Sequence of chain 1.C:
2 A

Binding-site contacts:
Ligand atom O contacts residue DAL1 of chain 1.C at 2.7 Å (h-bond).
Ligand atom CD2 contacts residue GLY134 of chain 1.A at 3.6 Å.
Ligand atom CZ contacts residue GLY135 of chain 1.A at 3.2 Å.
Ligand atom CB contacts residue HIS69 of chain 1.A at 3.1 Å.
Ligand atom CB contacts residue LEU133 of chain 1.A at 3.6 Å (hydrophobic).
Ligand atom O contacts residue ALA158 of chain 1.A at 3.6 Å.
Ligand atom CD contacts residue GLY100 of chain 1.A at 2.2 Å.
Ligand atom CA contacts residue SER224 of chain 1.A at 2.7 Å.
Ligand atom O contacts residue GLY134 of chain 1.A at 2.9 Å (h-bond).
Ligand atom O contacts residue SER224 of chain 1.A at 2.9 Å (h-bond).
Ligand atom C contacts residue DAL1 of chain 1.C at 3.1 Å.
Ligand atom N contacts residue GLY100 of chain 1.A at 3.5 Å (h-bond).
Ligand atom CG contacts residue LEU96 of chain 1.A at 3.4 Å (hydrophobic).
Ligand atom CZ contacts residue GLY134 of chain 1.A at 3.1 Å.
Ligand atom CB contacts residue SER132 of chain 1.A at 3.6 Å.
Ligand atom CG contacts residue GLY100 of chain 1.A at 2.8 Å.
Ligand atom C contacts residue DAL1 of chain 1.C at 2.7 Å.
Ligand atom O contacts residue DAL1 of chain 1.C at 3.1 Å.
Ligand atom O contacts residue ASN161 of chain 1.A at 2.6 Å (h-bond).
Ligand atom CA contacts residue ASN161 of chain 1.A at 3.5 Å.
Ligand atom O contacts residue LEU133 of chain 1.A at 3.3 Å.
Ligand atom CE1 contacts residue GLY134 of chain 1.A at 3.2 Å.
Ligand atom C contacts residue GLY134 of chain 1.A at 3.7 Å.
Ligand atom CA contacts residue DAL1 of chain 1.C at 3.1 Å.
Ligand atom CB contacts residue ALA158 of chain 1.A at 3.5 Å (hydrophobic).
Ligand atom C contacts residue SER224 of chain 1.A at 2.0 Å.
Ligand atom N contacts residue DAL1 of chain 1.C at 2.7 Å.
Ligand atom CG contacts residue GLY134 of chain 1.A at 3.6 Å.
Ligand atom C contacts residue ASN161 of chain 1.A at 3.4 Å.
Ligand atom CG contacts residue LEU133 of chain 1.A at 3.6 Å (hydrophobic).
Ligand atom CD2 contacts residue GLY160 of chain 1.A at 3.5 Å.
Ligand atom CD2 contacts residue LEU133 of chain 1.A at 3.4 Å (hydrophobic).
Ligand atom N contacts residue GLY135 of chain 1.A at 3.4 Å.
Ligand atom N contacts residue SER224 of chain 1.A at 3.0 Å (h-bond).
Ligand atom C contacts residue GLY134 of chain 1.A at 3.3 Å.
Ligand atom CA contacts residue SER132 of chain 1.A at 3.4 Å.
Ligand atom O contacts residue THR223 of chain 1.A at 2.7 Å (h-bond).
Ligand atom N contacts residue GLY134 of chain 1.A at 3.0 Å (h-bond).
Ligand atom CA contacts residue GLY134 of chain 1.A at 3.2 Å.
Ligand atom CE2 contacts residue GLY134 of chain 1.A at 3.2 Å.

Sequence of chain 1.A:
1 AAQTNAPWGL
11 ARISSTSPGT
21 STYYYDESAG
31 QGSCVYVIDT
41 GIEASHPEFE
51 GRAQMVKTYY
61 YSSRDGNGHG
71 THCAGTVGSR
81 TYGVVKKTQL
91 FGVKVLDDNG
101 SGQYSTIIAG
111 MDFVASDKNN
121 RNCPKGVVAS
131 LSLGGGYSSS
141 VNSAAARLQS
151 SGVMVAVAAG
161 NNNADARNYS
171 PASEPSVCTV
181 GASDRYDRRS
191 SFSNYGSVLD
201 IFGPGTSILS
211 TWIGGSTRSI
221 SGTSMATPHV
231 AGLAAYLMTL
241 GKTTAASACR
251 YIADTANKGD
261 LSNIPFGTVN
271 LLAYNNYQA

A protein and the small-molecule ligand that binds it are described below.
Small molecule (SMILES): C[C@H](NC(=O)[C@@H]1CCCN1)C(=O)N1CCC[C@H]1C(=O)N[C@H](CO)Cc1ccccc1